This small molecule binds to this protein.
Small molecule (SMILES): CC(=O)N[C@H]1[C@H](O[C@H]2[C@H](O)[C@@H](NC(C)=O)CO[C@@H]2CO)O[C@H](CO)[C@@H](O[C@@H]2O[C@H](CO)[C@@H](O)[C@H](O)[C@@H]2O)[C@@H]1O

Sequence of chain 1.C:
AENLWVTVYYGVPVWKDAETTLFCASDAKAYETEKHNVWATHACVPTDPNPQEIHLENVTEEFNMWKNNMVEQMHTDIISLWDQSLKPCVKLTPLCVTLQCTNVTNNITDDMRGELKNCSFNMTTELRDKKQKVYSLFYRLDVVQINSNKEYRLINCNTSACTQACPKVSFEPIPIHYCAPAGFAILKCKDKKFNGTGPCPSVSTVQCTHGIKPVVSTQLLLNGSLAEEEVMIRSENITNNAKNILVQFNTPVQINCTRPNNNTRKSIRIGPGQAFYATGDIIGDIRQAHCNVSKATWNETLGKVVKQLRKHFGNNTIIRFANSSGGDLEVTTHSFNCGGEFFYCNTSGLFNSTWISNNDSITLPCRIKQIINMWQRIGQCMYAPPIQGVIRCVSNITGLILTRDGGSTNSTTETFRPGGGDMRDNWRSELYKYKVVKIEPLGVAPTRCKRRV

Binding-site contacts:
Ligand atom C8 contacts residue THR341 of chain 1.C at 4.1 Å.
Ligand atom N2 contacts residue NAG1 of chain 1.W at 4.5 Å.
Ligand atom C5 contacts residue ASN332 of chain 1.C at 3.7 Å.
Ligand atom O3 contacts residue NAG1 of chain 1.W at 3.9 Å.
Ligand atom O5 contacts residue SER357 of chain 1.C at 4.3 Å.
Ligand atom C1 contacts residue SER357 of chain 1.C at 4.0 Å.
Ligand atom C2 contacts residue SER357 of chain 1.C at 4.1 Å.
Ligand atom O6 contacts residue NAG2 of chain 1.W at 3.4 Å (h-bond).
Ligand atom O7 contacts residue NAG1 of chain 1.W at 3.5 Å (h-bond).
Ligand atom C8 contacts residue SER333 of chain 1.C at 3.7 Å.
Ligand atom C7 contacts residue SER357 of chain 1.C at 4.0 Å.
Ligand atom O7 contacts residue SER357 of chain 1.C at 2.9 Å (h-bond).
Ligand atom O6 contacts residue NAG1 of chain 1.W at 4.0 Å.
Ligand atom C6 contacts residue NAG2 of chain 1.W at 4.4 Å.
Ligand atom C1 contacts residue NAG1 of chain 1.W at 4.2 Å.
Ligand atom C7 contacts residue SER333 of chain 1.C at 4.2 Å.
Ligand atom O7 contacts residue ASN355 of chain 1.C at 3.4 Å (h-bond).
Ligand atom C5 contacts residue NAG1 of chain 1.W at 3.4 Å.
Ligand atom C8 contacts residue ASN332 of chain 1.C at 4.3 Å.
Ligand atom C1 contacts residue NAG2 of chain 1.W at 4.1 Å.
Ligand atom N2 contacts residue ASN332 of chain 1.C at 2.9 Å (h-bond).
Ligand atom C2 contacts residue ASN332 of chain 1.C at 2.4 Å.
Ligand atom O4 contacts residue NAG2 of chain 1.W at 3.2 Å.
Ligand atom N2 contacts residue SER333 of chain 1.C at 4.1 Å.
Ligand atom C2 contacts residue NAG1 of chain 1.W at 4.3 Å.
Ligand atom C4 contacts residue NAG2 of chain 1.W at 4.0 Å.
Ligand atom C4 contacts residue NAG1 of chain 1.W at 4.5 Å.
Ligand atom O5 contacts residue NAG1 of chain 1.W at 3.7 Å.
Ligand atom C7 contacts residue ASN332 of chain 1.C at 3.1 Å.
Ligand atom C6 contacts residue NAG1 of chain 1.W at 3.6 Å.
Ligand atom C4 contacts residue ASN332 of chain 1.C at 4.2 Å.
Ligand atom C8 contacts residue NAG1 of chain 1.W at 4.2 Å.
Ligand atom O7 contacts residue ASN332 of chain 1.C at 3.0 Å (h-bond).
Ligand atom O5 contacts residue ASN332 of chain 1.C at 2.4 Å (h-bond).
Ligand atom C7 contacts residue NAG1 of chain 1.W at 4.0 Å.
Ligand atom C5 contacts residue NAG2 of chain 1.W at 4.0 Å.
Ligand atom O5 contacts residue NAG2 of chain 1.W at 4.2 Å.
Ligand atom C3 contacts residue ASN332 of chain 1.C at 3.8 Å.
Ligand atom C3 contacts residue NAG2 of chain 1.W at 4.2 Å.
Ligand atom C1 contacts residue ASN332 of chain 1.C at 1.4 Å.